Binding-site contacts:
Ligand atom C8 contacts residue ASP276 of chain 1.C at 3.2 Å.
Ligand atom O7 contacts residue ASN278 of chain 1.C at 3.7 Å.
Ligand atom C5 contacts residue GLY48 of chain 1.C at 4.2 Å.
Ligand atom C1 contacts residue ASN278 of chain 1.C at 1.4 Å.
Ligand atom C1 contacts residue GLY48 of chain 1.C at 4.0 Å.
Ligand atom C7 contacts residue ASN278 of chain 1.C at 3.5 Å.
Ligand atom C3 contacts residue ASN278 of chain 1.C at 3.7 Å.
Ligand atom N2 contacts residue ASN278 of chain 1.C at 2.8 Å (h-bond).
Ligand atom C5 contacts residue ASN278 of chain 1.C at 3.6 Å.
Ligand atom O5 contacts residue GLY48 of chain 1.C at 4.1 Å.
Ligand atom C8 contacts residue ASN278 of chain 1.C at 4.2 Å.
Ligand atom O5 contacts residue ASN278 of chain 1.C at 2.4 Å (h-bond).
Ligand atom C4 contacts residue ASN278 of chain 1.C at 4.2 Å.
Ligand atom C2 contacts residue ASN278 of chain 1.C at 2.3 Å.
Ligand atom C7 contacts residue ASP276 of chain 1.C at 4.3 Å.
Ligand atom O6 contacts residue GLY48 of chain 1.C at 4.4 Å.
Ligand atom C8 contacts residue CYS277 of chain 1.C at 3.7 Å (hydrophobic).
Ligand atom O6 contacts residue ARG47 of chain 1.C at 4.3 Å.

The small molecule below binds the protein below.
Small molecule (SMILES): CC(=O)N[C@@H]1[C@@H](O)[C@H](O)[C@@H](CO)O[C@H]1O

Sequence of chain 1.C:
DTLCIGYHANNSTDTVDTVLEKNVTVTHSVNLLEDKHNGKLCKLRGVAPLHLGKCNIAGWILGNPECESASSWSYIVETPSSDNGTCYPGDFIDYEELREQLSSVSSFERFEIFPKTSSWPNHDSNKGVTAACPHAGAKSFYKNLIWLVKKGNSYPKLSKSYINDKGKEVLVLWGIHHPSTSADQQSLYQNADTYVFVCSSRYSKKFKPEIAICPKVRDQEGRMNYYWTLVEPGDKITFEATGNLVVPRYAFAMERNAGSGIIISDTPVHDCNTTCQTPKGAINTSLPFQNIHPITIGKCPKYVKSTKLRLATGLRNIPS